Binding-site contacts:
Ligand atom O2A contacts residue MG1 of chain 1.UA at 2.2 Å.
Ligand atom N3 contacts residue LEU233 of chain 1.L at 3.5 Å.
Ligand atom O2B contacts residue GLY228 of chain 1.L at 3.2 Å.
Ligand atom O3A contacts residue GLY228 of chain 1.L at 3.3 Å.
Ligand atom O1B contacts residue MG1 of chain 1.UA at 2.9 Å.
Ligand atom O2B contacts residue THR229 of chain 1.L at 2.8 Å (h-bond).
Ligand atom C2' contacts residue LEU233 of chain 1.L at 3.8 Å (hydrophobic).
Ligand atom PA contacts residue MG1 of chain 1.UA at 3.3 Å.
Ligand atom O3G contacts residue MG1 of chain 1.UA at 2.1 Å.
Ligand atom O3A contacts residue GLY230 of chain 1.L at 3.6 Å.
Ligand atom C5 contacts residue THR229 of chain 1.L at 3.7 Å.
Ligand atom C8 contacts residue ALA389 of chain 1.L at 3.7 Å (hydrophobic).
Ligand atom O3B contacts residue LYS231 of chain 1.L at 2.9 Å (salt-bridge).
Ligand atom C5 contacts residue GLY388 of chain 1.L at 3.7 Å.
Ligand atom PG contacts residue MG1 of chain 1.UA at 3.5 Å.
Ligand atom C2 contacts residue LEU233 of chain 1.L at 3.7 Å (hydrophobic).
Ligand atom C2 contacts residue ILE363 of chain 1.L at 3.5 Å (hydrophobic).
Ligand atom N3 contacts residue HIS364 of chain 1.L at 3.0 Å (h-bond).
Ligand atom N7 contacts residue GLY230 of chain 1.L at 3.3 Å.
Ligand atom O2B contacts residue LYS231 of chain 1.L at 2.6 Å (salt-bridge).
Ligand atom C8 contacts residue GLY228 of chain 1.L at 3.5 Å.
Ligand atom O1B contacts residue LYS231 of chain 1.L at 3.2 Å (salt-bridge).
Ligand atom O2A contacts residue THR232 of chain 1.L at 3.3 Å.
Ligand atom PB contacts residue LYS231 of chain 1.L at 3.3 Å.
Ligand atom C2 contacts residue HIS364 of chain 1.L at 3.7 Å.
Ligand atom N6 contacts residue THR229 of chain 1.L at 3.0 Å (h-bond).
Ligand atom C4 contacts residue LEU233 of chain 1.L at 3.6 Å (hydrophobic).
Ligand atom PB contacts residue GLY230 of chain 1.L at 3.5 Å.
Ligand atom O1B contacts residue THR232 of chain 1.L at 3.1 Å (h-bond).
Ligand atom O3G contacts residue THR232 of chain 1.L at 3.6 Å (h-bond).
Ligand atom N7 contacts residue THR229 of chain 1.L at 3.0 Å (h-bond).
Ligand atom S1G contacts residue GLU285 of chain 1.L at 3.5 Å (salt-bridge).
Ligand atom O3B contacts residue GLY228 of chain 1.L at 2.8 Å (h-bond).
Ligand atom O2' contacts residue HIS364 of chain 1.L at 3.1 Å.
Ligand atom PB contacts residue GLY228 of chain 1.L at 3.5 Å.
Ligand atom O2B contacts residue GLY230 of chain 1.L at 2.4 Å (h-bond).
Ligand atom N6 contacts residue GLY187 of chain 1.L at 3.6 Å (h-bond).
Ligand atom O1A contacts residue MG1 of chain 1.UA at 3.5 Å.
Ligand atom N7 contacts residue GLY228 of chain 1.L at 3.4 Å (h-bond).
Ligand atom N1 contacts residue GLY187 of chain 1.L at 3.6 Å.

Sequence of chain 1.L:
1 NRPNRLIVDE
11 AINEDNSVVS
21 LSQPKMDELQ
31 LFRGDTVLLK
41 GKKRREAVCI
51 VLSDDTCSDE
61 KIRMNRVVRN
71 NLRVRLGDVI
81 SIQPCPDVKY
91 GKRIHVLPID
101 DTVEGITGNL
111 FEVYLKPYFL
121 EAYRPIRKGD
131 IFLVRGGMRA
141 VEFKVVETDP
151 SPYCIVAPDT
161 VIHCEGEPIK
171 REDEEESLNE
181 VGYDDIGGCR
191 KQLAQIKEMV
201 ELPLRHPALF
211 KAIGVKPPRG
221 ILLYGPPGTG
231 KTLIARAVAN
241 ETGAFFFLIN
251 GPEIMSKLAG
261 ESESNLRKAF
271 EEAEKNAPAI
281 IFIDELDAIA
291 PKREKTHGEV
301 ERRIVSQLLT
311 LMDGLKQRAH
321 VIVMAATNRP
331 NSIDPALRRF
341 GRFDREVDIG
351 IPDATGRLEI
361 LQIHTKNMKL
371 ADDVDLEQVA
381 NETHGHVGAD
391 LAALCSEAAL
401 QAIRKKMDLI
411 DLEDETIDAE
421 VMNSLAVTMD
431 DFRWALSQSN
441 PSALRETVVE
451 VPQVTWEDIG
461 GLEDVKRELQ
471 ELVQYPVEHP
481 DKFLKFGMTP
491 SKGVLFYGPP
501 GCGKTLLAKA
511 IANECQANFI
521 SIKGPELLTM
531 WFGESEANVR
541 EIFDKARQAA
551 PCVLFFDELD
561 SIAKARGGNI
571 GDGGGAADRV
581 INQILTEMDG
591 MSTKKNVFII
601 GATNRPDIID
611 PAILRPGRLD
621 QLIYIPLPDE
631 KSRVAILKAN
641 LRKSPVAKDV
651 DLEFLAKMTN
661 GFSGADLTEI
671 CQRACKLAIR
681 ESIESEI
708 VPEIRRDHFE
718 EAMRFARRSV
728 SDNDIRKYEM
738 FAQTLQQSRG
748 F

A protein and the small-molecule ligand that binds it are described below.
Small molecule (SMILES): Nc1ncnc2c1ncn2[C@@H]1O[C@H](COP(=O)(O)OP(=O)(O)OP(O)(O)=S)[C@@H](O)[C@H]1O

Sequence of chain 1.K:
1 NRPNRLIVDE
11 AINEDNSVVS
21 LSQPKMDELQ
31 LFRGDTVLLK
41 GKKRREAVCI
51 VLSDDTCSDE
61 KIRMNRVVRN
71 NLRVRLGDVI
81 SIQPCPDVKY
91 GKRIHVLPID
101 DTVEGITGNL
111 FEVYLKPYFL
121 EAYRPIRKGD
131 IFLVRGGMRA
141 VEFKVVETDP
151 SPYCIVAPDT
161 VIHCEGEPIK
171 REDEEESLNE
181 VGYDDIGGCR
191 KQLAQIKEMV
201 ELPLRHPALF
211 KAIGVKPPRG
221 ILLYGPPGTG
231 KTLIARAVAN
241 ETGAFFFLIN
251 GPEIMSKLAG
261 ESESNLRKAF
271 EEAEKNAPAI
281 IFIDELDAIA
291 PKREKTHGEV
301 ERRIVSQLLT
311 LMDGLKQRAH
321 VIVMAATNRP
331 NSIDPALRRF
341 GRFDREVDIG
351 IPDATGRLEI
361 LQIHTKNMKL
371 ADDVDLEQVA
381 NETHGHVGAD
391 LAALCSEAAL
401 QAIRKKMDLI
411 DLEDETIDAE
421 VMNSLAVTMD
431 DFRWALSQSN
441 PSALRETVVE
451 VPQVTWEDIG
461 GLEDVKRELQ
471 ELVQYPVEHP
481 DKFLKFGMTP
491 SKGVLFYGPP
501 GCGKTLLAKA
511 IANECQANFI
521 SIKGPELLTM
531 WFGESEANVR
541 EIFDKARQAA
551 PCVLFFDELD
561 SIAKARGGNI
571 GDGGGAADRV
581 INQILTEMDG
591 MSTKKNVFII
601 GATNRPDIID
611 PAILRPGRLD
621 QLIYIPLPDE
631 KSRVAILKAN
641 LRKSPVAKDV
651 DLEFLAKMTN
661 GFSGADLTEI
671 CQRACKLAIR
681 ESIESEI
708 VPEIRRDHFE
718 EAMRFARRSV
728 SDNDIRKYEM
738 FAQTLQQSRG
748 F